Binding-site contacts:
Ligand atom O6 contacts residue MET151 of chain 59.E at 3.4 Å.
Ligand atom C8 contacts residue THR156 of chain 59.E at 4.0 Å.
Ligand atom N2 contacts residue THR156 of chain 59.E at 3.6 Å (h-bond).
Ligand atom C2 contacts residue ASN154 of chain 59.E at 3.5 Å.
Ligand atom C7 contacts residue ASN154 of chain 59.E at 3.3 Å.
Ligand atom O7 contacts residue ASN154 of chain 59.E at 2.6 Å (h-bond).
Ligand atom C7 contacts residue THR156 of chain 59.E at 3.9 Å.
Ligand atom C6 contacts residue MET151 of chain 59.E at 4.5 Å (hydrophobic).
Ligand atom N2 contacts residue ASN154 of chain 59.E at 3.8 Å.
Ligand atom C8 contacts residue ASN154 of chain 59.E at 3.6 Å.
Ligand atom C2 contacts residue THR156 of chain 59.E at 4.2 Å.
Ligand atom O5 contacts residue ASN154 of chain 59.E at 4.0 Å.
Ligand atom C1 contacts residue ASN154 of chain 59.E at 3.4 Å.
Ligand atom C1 contacts residue THR156 of chain 59.E at 3.6 Å.

A small-molecule ligand and the protein it binds are described below.
Small molecule (SMILES): CC(=O)N[C@H]1[C@H](O[C@H]2[C@H](O)[C@@H](NC(C)=O)CO[C@@H]2CO)O[C@H](CO)[C@@H](O)[C@@H]1O

Sequence of chain 59.E:
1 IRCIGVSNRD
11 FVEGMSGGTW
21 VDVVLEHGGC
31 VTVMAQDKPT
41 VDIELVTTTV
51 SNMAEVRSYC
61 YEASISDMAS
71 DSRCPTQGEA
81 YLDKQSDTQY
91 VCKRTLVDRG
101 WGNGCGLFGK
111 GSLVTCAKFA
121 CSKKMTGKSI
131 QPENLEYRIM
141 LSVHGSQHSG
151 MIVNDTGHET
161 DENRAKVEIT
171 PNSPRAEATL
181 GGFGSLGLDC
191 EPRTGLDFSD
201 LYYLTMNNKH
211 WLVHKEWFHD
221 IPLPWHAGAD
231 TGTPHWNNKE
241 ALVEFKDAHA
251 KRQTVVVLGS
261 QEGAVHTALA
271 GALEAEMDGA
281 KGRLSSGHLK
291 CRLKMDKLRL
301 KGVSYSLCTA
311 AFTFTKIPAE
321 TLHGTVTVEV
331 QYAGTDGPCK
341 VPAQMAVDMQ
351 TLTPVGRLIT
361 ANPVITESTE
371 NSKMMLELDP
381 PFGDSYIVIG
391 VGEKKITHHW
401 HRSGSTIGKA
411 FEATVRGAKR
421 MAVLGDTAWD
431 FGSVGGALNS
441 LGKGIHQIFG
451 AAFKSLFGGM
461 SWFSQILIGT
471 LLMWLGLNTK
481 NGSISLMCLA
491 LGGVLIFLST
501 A